Binding-site contacts:
Ligand atom O11 contacts residue PHE107 of chain 1.A at 3.8 Å.
Ligand atom O09 contacts residue VAL47 of chain 1.A at 3.9 Å.
Ligand atom C13 contacts residue ILE168 of chain 1.A at 3.7 Å (hydrophobic).
Ligand atom C02 contacts residue MET157 of chain 1.A at 3.9 Å (hydrophobic).
Ligand atom N01 contacts residue VAL110 of chain 1.A at 3.0 Å (h-bond).
Ligand atom O09 contacts residue LYS62 of chain 1.A at 3.8 Å.
Ligand atom N15 contacts residue VAL39 of chain 1.A at 3.8 Å.
Ligand atom C12 contacts residue PHE107 of chain 1.A at 3.5 Å (hydrophobic).
Ligand atom O03 contacts residue TYR109 of chain 1.A at 4.0 Å.
Ligand atom C06 contacts residue ILE168 of chain 1.A at 3.9 Å (hydrophobic).
Ligand atom C08 contacts residue ASP169 of chain 1.A at 4.0 Å.
Ligand atom N01 contacts residue ASN112 of chain 1.A at 4.0 Å.
Ligand atom C02 contacts residue VAL110 of chain 1.A at 3.6 Å (hydrophobic).
Ligand atom C02 contacts residue ILE60 of chain 1.A at 3.4 Å (hydrophobic).
Ligand atom O03 contacts residue ILE60 of chain 1.A at 3.4 Å.
Ligand atom C05 contacts residue ILE60 of chain 1.A at 3.6 Å (hydrophobic).
Ligand atom O11 contacts residue GLU75 of chain 1.A at 3.9 Å.
Ligand atom N15 contacts residue VAL47 of chain 1.A at 3.8 Å.
Ligand atom C14 contacts residue MET157 of chain 1.A at 3.8 Å (hydrophobic).
Ligand atom C06 contacts residue ILE60 of chain 1.A at 4.0 Å (hydrophobic).
Ligand atom C10 contacts residue LYS62 of chain 1.A at 3.8 Å.
Ligand atom O09 contacts residue ILE168 of chain 1.A at 4.0 Å.
Ligand atom C10 contacts residue ILE168 of chain 1.A at 4.0 Å (hydrophobic).
Ligand atom C13 contacts residue PHE107 of chain 1.A at 3.8 Å (hydrophobic).
Ligand atom C07 contacts residue ILE168 of chain 1.A at 3.4 Å (hydrophobic).
Ligand atom O11 contacts residue ASP169 of chain 1.A at 3.2 Å.
Ligand atom N01 contacts residue MET157 of chain 1.A at 3.6 Å (h-bond).
Ligand atom O03 contacts residue VAL110 of chain 1.A at 2.9 Å (h-bond).
Ligand atom C04 contacts residue MET157 of chain 1.A at 3.9 Å (hydrophobic).
Ligand atom C04 contacts residue ILE60 of chain 1.A at 3.5 Å (hydrophobic).
Ligand atom C12 contacts residue ILE168 of chain 1.A at 3.9 Å (hydrophobic).
Ligand atom C14 contacts residue VAL47 of chain 1.A at 4.0 Å (hydrophobic).
Ligand atom O09 contacts residue ASP169 of chain 1.A at 3.8 Å.
Ligand atom C13 contacts residue VAL89 of chain 1.A at 3.8 Å (hydrophobic).
Ligand atom N01 contacts residue ILE60 of chain 1.A at 4.0 Å.
Ligand atom C08 contacts residue ILE168 of chain 1.A at 3.7 Å (hydrophobic).
Ligand atom C10 contacts residue ASP169 of chain 1.A at 3.5 Å.
Ligand atom C10 contacts residue PHE107 of chain 1.A at 3.9 Å (hydrophobic).
Ligand atom C08 contacts residue LYS62 of chain 1.A at 4.1 Å.
Ligand atom O11 contacts residue LYS62 of chain 1.A at 2.7 Å (salt-bridge).

The protein below binds the small molecule below.
Small molecule (SMILES): N#C/C(=C\c1ccc(O)c(O)c1)C(N)=O

Sequence of chain 1.A:
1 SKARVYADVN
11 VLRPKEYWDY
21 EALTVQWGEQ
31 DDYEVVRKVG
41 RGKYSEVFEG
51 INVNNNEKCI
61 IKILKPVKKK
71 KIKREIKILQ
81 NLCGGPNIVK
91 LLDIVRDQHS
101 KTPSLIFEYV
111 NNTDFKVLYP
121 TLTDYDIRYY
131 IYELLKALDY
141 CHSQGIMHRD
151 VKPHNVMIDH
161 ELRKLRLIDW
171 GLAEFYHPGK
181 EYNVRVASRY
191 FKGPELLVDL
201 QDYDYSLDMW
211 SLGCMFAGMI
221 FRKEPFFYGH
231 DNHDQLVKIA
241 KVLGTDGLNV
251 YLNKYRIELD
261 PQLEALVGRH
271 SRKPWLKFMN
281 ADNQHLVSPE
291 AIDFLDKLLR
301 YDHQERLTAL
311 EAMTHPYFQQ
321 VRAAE